Sequence of chain 1.A:
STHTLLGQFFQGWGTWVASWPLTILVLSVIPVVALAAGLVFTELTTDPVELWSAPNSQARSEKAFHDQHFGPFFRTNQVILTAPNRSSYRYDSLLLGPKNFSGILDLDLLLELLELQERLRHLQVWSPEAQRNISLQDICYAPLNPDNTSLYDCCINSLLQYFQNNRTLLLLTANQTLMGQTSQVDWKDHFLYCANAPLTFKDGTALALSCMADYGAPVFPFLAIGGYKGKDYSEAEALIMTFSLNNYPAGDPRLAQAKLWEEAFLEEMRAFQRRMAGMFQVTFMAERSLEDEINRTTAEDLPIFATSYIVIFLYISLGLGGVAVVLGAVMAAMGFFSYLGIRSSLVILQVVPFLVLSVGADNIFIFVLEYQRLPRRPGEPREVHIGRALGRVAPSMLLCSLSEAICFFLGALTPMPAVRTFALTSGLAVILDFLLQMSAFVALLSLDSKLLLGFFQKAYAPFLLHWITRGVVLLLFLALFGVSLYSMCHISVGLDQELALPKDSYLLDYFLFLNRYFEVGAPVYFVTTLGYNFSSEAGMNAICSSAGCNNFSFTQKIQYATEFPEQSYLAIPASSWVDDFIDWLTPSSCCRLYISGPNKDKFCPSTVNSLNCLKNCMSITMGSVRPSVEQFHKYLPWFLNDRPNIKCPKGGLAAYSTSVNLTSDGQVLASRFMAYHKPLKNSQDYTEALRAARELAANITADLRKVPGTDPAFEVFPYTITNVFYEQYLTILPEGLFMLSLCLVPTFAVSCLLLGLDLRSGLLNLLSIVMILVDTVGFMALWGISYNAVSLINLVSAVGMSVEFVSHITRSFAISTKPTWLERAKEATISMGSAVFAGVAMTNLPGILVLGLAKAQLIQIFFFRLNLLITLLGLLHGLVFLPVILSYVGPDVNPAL

This small molecule binds to this protein.
Small molecule (SMILES): CC(=O)N[C@@H]1[C@@H](O)[C@H](O)[C@@H](CO)O[C@H]1O

Binding-site contacts:
Ligand atom O6 contacts residue ASN927 of chain 1.A at 4.3 Å.
Ligand atom C1 contacts residue ASN927 of chain 1.A at 1.4 Å.
Ligand atom C4 contacts residue ASN927 of chain 1.A at 4.2 Å.
Ligand atom N2 contacts residue ASN927 of chain 1.A at 2.9 Å (h-bond).
Ligand atom O5 contacts residue ASN927 of chain 1.A at 2.4 Å (h-bond).
Ligand atom C2 contacts residue ASN927 of chain 1.A at 2.5 Å.
Ligand atom C3 contacts residue ASN927 of chain 1.A at 3.8 Å.
Ligand atom C5 contacts residue ASN927 of chain 1.A at 3.6 Å.
Ligand atom C7 contacts residue ASN927 of chain 1.A at 4.1 Å.